Sequence of chain 2.A:
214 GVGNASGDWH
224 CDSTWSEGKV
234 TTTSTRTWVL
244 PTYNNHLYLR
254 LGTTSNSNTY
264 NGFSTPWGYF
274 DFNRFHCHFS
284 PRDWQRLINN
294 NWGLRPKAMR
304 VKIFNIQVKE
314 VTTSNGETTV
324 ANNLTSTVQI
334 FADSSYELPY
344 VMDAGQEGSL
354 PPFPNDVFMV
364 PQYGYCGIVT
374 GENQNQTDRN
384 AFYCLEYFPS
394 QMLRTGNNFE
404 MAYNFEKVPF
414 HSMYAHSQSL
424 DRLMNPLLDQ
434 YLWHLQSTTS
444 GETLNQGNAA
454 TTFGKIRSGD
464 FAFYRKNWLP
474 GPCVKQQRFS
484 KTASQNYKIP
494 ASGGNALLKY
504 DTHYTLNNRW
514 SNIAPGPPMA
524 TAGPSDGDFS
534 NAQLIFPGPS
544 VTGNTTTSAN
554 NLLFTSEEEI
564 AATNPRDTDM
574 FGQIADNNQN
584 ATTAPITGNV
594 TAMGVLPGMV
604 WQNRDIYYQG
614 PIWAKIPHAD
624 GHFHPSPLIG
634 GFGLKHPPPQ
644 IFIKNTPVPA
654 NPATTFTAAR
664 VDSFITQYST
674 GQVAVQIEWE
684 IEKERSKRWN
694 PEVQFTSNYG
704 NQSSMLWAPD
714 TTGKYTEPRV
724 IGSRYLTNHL

A protein and the small-molecule ligand that binds it are described below.
Small molecule (SMILES): Nc1ncnc2c1ncn2[C@H]1C[C@H](O)[C@@H](COP(=O)(O)O)O1

Binding-site contacts:
Ligand atom C4 contacts residue PRO628 of chain 2.A at 3.0 Å (hydrophobic).
Ligand atom N3 contacts residue PRO628 of chain 2.A at 3.5 Å (h-bond).
Ligand atom N7 contacts residue SER629 of chain 2.A at 3.1 Å (h-bond).
Ligand atom N6 contacts residue GLY634 of chain 2.A at 3.8 Å.
Ligand atom N7 contacts residue PRO412 of chain 2.A at 4.3 Å.
Ligand atom C5 contacts residue SER629 of chain 2.A at 3.5 Å.
Ligand atom C2' contacts residue HIS627 of chain 2.A at 3.2 Å.
Ligand atom N6 contacts residue GLY636 of chain 2.A at 3.2 Å (h-bond).
Ligand atom N1 contacts residue VAL411 of chain 2.A at 4.3 Å.
Ligand atom C2' contacts residue PRO628 of chain 2.A at 3.6 Å (hydrophobic).
Ligand atom C1' contacts residue PRO628 of chain 2.A at 3.9 Å (hydrophobic).
Ligand atom C6 contacts residue GLY636 of chain 2.A at 3.6 Å.
Ligand atom N6 contacts residue PRO628 of chain 2.A at 3.4 Å (h-bond).
Ligand atom C5 contacts residue PRO628 of chain 2.A at 2.7 Å (hydrophobic).
Ligand atom N7 contacts residue PRO628 of chain 2.A at 3.3 Å (h-bond).
Ligand atom N6 contacts residue SER629 of chain 2.A at 3.0 Å (h-bond).
Ligand atom C8 contacts residue PRO412 of chain 2.A at 4.3 Å (hydrophobic).
Ligand atom C2 contacts residue PRO628 of chain 2.A at 3.5 Å (hydrophobic).
Ligand atom N3 contacts residue PRO412 of chain 2.A at 4.3 Å.
Ligand atom C4 contacts residue PRO412 of chain 2.A at 4.1 Å (hydrophobic).
Ligand atom N9 contacts residue PRO412 of chain 2.A at 4.2 Å.
Ligand atom C8 contacts residue HIS627 of chain 2.A at 3.5 Å.
Ligand atom N6 contacts residue PHE635 of chain 2.A at 3.7 Å.
Ligand atom C3' contacts residue HIS627 of chain 2.A at 4.3 Å.
Ligand atom N1 contacts residue PRO628 of chain 2.A at 3.2 Å (h-bond).
Ligand atom C1' contacts residue HIS627 of chain 2.A at 4.3 Å.
Ligand atom N7 contacts residue HIS627 of chain 2.A at 4.1 Å.
Ligand atom N1 contacts residue GLY636 of chain 2.A at 2.9 Å (h-bond).
Ligand atom N7 contacts residue ASN606 of chain 2.A at 4.2 Å.
Ligand atom O3' contacts residue PRO628 of chain 2.A at 4.1 Å.
Ligand atom C5 contacts residue PRO412 of chain 2.A at 4.2 Å (hydrophobic).
Ligand atom C8 contacts residue SER629 of chain 2.A at 4.2 Å.
Ligand atom C2 contacts residue PRO412 of chain 2.A at 4.3 Å (hydrophobic).
Ligand atom N9 contacts residue HIS627 of chain 2.A at 4.3 Å.
Ligand atom C2 contacts residue GLY636 of chain 2.A at 3.2 Å.
Ligand atom C6 contacts residue SER629 of chain 2.A at 3.5 Å.
Ligand atom N9 contacts residue PRO628 of chain 2.A at 3.7 Å.
Ligand atom C6 contacts residue PRO628 of chain 2.A at 2.8 Å (hydrophobic).
Ligand atom C8 contacts residue PRO628 of chain 2.A at 3.8 Å (hydrophobic).
Ligand atom C6 contacts residue PRO412 of chain 2.A at 4.3 Å (hydrophobic).